Binding-site contacts:
Ligand atom OAE contacts residue ASN227 of chain 1.F at 2.6 Å (h-bond).
Ligand atom CAK contacts residue PRO96 of chain 1.F at 3.6 Å (hydrophobic).
Ligand atom CAT contacts residue CYS254 of chain 1.F at 2.9 Å (hydrophobic).
Ligand atom CAN contacts residue ASN37 of chain 1.F at 3.6 Å.
Ligand atom OAF contacts residue CYS254 of chain 1.F at 3.5 Å (h-bond).
Ligand atom OAG contacts residue ARG246 of chain 1.F at 2.8 Å (salt-bridge).
Ligand atom OAF contacts residue THR256 of chain 1.F at 2.8 Å (h-bond).
Ligand atom NAB contacts residue ASN227 of chain 1.F at 3.5 Å (h-bond).
Ligand atom NAB contacts residue ARG246 of chain 1.F at 3.0 Å (salt-bridge).
Ligand atom OAH contacts residue ASN37 of chain 1.F at 3.6 Å (h-bond).
Ligand atom NAB contacts residue GLU245 of chain 1.F at 3.0 Å (salt-bridge).
Ligand atom OAH contacts residue GLY100 of chain 1.F at 3.2 Å (h-bond).
Ligand atom CAQ contacts residue CYS254 of chain 1.F at 3.2 Å (hydrophobic).
Ligand atom OAE contacts residue ARG246 of chain 1.F at 2.9 Å (salt-bridge).
Ligand atom CAQ contacts residue GLY100 of chain 1.F at 3.2 Å.
Ligand atom NAB contacts residue ASN90 of chain 1.F at 3.0 Å (h-bond).
Ligand atom OAF contacts residue CYS99 of chain 1.F at 3.5 Å.
Ligand atom OAH contacts residue CYS99 of chain 1.F at 3.7 Å.
Ligand atom OAF contacts residue GLY255 of chain 1.F at 3.5 Å (h-bond).
Ligand atom CAQ contacts residue THR256 of chain 1.F at 3.7 Å.
Ligand atom CAP contacts residue PRO96 of chain 1.F at 3.5 Å (hydrophobic).
Ligand atom NAC contacts residue PHE39 of chain 1.F at 3.7 Å.
Ligand atom CAN contacts residue CYS254 of chain 1.F at 1.8 Å (hydrophobic).
Ligand atom OAF contacts residue GLY100 of chain 1.F at 2.7 Å (h-bond).
Ligand atom OAH contacts residue ASN101 of chain 1.F at 2.9 Å (h-bond).
Ligand atom OAG contacts residue PRO96 of chain 1.F at 3.4 Å.
Ligand atom NAC contacts residue CYS99 of chain 1.F at 3.1 Å (h-bond).
Ligand atom CAM contacts residue CYS254 of chain 1.F at 3.2 Å (hydrophobic).
Ligand atom CAQ contacts residue CYS99 of chain 1.F at 3.7 Å (hydrophobic).
Ligand atom NAC contacts residue ASN37 of chain 1.F at 2.8 Å (h-bond).
Ligand atom CAJ contacts residue GLU245 of chain 1.F at 3.5 Å.
Ligand atom CAN contacts residue GLU245 of chain 1.F at 2.9 Å.
Ligand atom CAQ contacts residue GLY255 of chain 1.F at 3.3 Å.
Ligand atom CAS contacts residue ASN227 of chain 1.F at 3.3 Å.
Ligand atom OAE contacts residue ASN188 of chain 1.F at 3.1 Å (h-bond).
Ligand atom OAH contacts residue CYS254 of chain 1.F at 3.6 Å.
Ligand atom CAP contacts residue ARG246 of chain 1.F at 3.5 Å.
Ligand atom OAH contacts residue GLY255 of chain 1.F at 2.8 Å (h-bond).
Ligand atom CAP contacts residue ASN227 of chain 1.F at 3.5 Å.
Ligand atom OAG contacts residue ASN90 of chain 1.F at 2.9 Å (h-bond).

Sequence of chain 1.F:
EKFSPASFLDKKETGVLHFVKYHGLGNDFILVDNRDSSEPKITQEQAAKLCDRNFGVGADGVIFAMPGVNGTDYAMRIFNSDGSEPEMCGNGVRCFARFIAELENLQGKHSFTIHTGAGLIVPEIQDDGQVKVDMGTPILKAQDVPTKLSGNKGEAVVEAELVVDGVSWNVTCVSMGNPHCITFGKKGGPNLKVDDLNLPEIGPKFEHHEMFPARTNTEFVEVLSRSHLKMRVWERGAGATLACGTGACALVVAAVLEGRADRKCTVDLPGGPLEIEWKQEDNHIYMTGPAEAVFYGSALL

The small molecule below binds the protein below.
Small molecule (SMILES): C[C@@](N)(CCC[C@H](N)C(=O)O)C(=O)O